Sequence of chain 1.A:
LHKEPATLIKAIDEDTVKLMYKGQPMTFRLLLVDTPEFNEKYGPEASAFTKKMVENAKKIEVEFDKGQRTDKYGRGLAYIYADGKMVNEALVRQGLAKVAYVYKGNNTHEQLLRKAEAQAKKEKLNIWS

Binding-site contacts:
Ligand atom C5M contacts residue TYR107 of chain 1.A at 3.8 Å (hydrophobic).
Ligand atom C5' contacts residue ARG81 of chain 1.A at 4.1 Å.
Ligand atom C5M contacts residue ARG35 of chain 1.A at 3.7 Å.
Ligand atom P1 contacts residue TYR79 of chain 1.A at 3.5 Å.
Ligand atom N1 contacts residue TYR109 of chain 1.A at 4.1 Å.
Ligand atom C4' contacts residue ARG81 of chain 1.A at 4.0 Å.
Ligand atom C5 contacts residue TYR107 of chain 1.A at 4.1 Å (hydrophobic).
Ligand atom C3' contacts residue TYR107 of chain 1.A at 3.9 Å (hydrophobic).
Ligand atom O4 contacts residue LEU83 of chain 1.A at 3.7 Å.
Ligand atom O6P contacts residue ASP40 of chain 1.A at 4.0 Å.
Ligand atom N3 contacts residue TYR109 of chain 1.A at 3.4 Å.
Ligand atom O2P contacts residue TYR79 of chain 1.A at 2.6 Å (h-bond).
Ligand atom C2' contacts residue TYR107 of chain 1.A at 3.8 Å (hydrophobic).
Ligand atom O5' contacts residue ARG35 of chain 1.A at 3.8 Å.
Ligand atom C5M contacts residue LEU36 of chain 1.A at 4.0 Å (hydrophobic).
Ligand atom C2 contacts residue ASP77 of chain 1.A at 4.0 Å.
Ligand atom O4' contacts residue ARG81 of chain 1.A at 3.1 Å (salt-bridge).
Ligand atom O6P contacts residue TYR107 of chain 1.A at 4.1 Å.
Ligand atom P1 contacts residue LYS78 of chain 1.A at 3.6 Å.
Ligand atom O4P contacts residue ARG81 of chain 1.A at 2.8 Å (salt-bridge).
Ligand atom O1P contacts residue TYR79 of chain 1.A at 3.4 Å (h-bond).
Ligand atom O4 contacts residue LEU37 of chain 1.A at 3.9 Å.
Ligand atom O3' contacts residue LYS78 of chain 1.A at 3.4 Å (salt-bridge).
Ligand atom O2 contacts residue TYR109 of chain 1.A at 3.8 Å.
Ligand atom C5 contacts residue LEU83 of chain 1.A at 4.1 Å (hydrophobic).
Ligand atom C5' contacts residue TYR107 of chain 1.A at 3.6 Å (hydrophobic).
Ligand atom O6P contacts residue ARG35 of chain 1.A at 2.8 Å (salt-bridge).
Ligand atom C4 contacts residue LEU83 of chain 1.A at 3.7 Å (hydrophobic).
Ligand atom C2 contacts residue TYR109 of chain 1.A at 3.8 Å (hydrophobic).
Ligand atom O1P contacts residue LYS78 of chain 1.A at 2.6 Å (salt-bridge).
Ligand atom O4P contacts residue ARG35 of chain 1.A at 2.8 Å (salt-bridge).
Ligand atom N3 contacts residue LEU83 of chain 1.A at 3.9 Å.
Ligand atom P2 contacts residue ARG35 of chain 1.A at 3.6 Å.
Ligand atom P2 contacts residue ARG81 of chain 1.A at 3.9 Å.
Ligand atom C4 contacts residue TYR109 of chain 1.A at 3.6 Å (hydrophobic).
Ligand atom O5' contacts residue ARG81 of chain 1.A at 3.0 Å (salt-bridge).
Ligand atom C2' contacts residue TYR109 of chain 1.A at 3.5 Å (hydrophobic).
Ligand atom O2 contacts residue ASP77 of chain 1.A at 4.0 Å.
Ligand atom O4' contacts residue TYR79 of chain 1.A at 4.0 Å.
Ligand atom O4 contacts residue TYR109 of chain 1.A at 3.8 Å.

This protein binds this small molecule.
Small molecule (SMILES): Cc1cn([C@H]2C[C@H](OP(=O)(O)O)[C@@H](COP(=O)(O)O)O2)c(=O)[nH]c1=O